Binding-site contacts:
Ligand atom O3 contacts residue PHE278 of chain 1.A at 3.2 Å (h-bond).
Ligand atom C5 contacts residue ASN245 of chain 1.A at 3.9 Å.
Ligand atom C5 contacts residue PRO281 of chain 1.A at 4.5 Å (hydrophobic).
Ligand atom C7 contacts residue ASN241 of chain 1.A at 3.4 Å.
Ligand atom O6 contacts residue ASN245 of chain 1.A at 3.1 Å (h-bond).
Ligand atom C8 contacts residue LYS248 of chain 1.A at 4.3 Å.
Ligand atom O7 contacts residue ASN241 of chain 1.A at 3.5 Å (h-bond).
Ligand atom O5 contacts residue ASN241 of chain 1.A at 2.4 Å (h-bond).
Ligand atom O4 contacts residue PHE278 of chain 1.A at 4.4 Å.
Ligand atom O5 contacts residue ASN245 of chain 1.A at 4.0 Å.
Ligand atom C5 contacts residue ASN241 of chain 1.A at 3.8 Å.
Ligand atom C1 contacts residue ASN241 of chain 1.A at 1.5 Å.
Ligand atom C1 contacts residue ASN245 of chain 1.A at 4.2 Å.
Ligand atom C4 contacts residue LEU249 of chain 1.A at 4.4 Å (hydrophobic).
Ligand atom C4 contacts residue ASN245 of chain 1.A at 4.5 Å.
Ligand atom C5 contacts residue ASN245 of chain 1.A at 3.5 Å.
Ligand atom C6 contacts residue LEU249 of chain 1.A at 3.8 Å (hydrophobic).
Ligand atom C4 contacts residue ASN241 of chain 1.A at 4.3 Å.
Ligand atom O6 contacts residue PRO281 of chain 1.A at 4.2 Å.
Ligand atom C8 contacts residue ASN241 of chain 1.A at 4.5 Å.
Ligand atom C3 contacts residue PHE278 of chain 1.A at 3.6 Å (hydrophobic).
Ligand atom C6 contacts residue LYS248 of chain 1.A at 4.1 Å.
Ligand atom O5 contacts residue LYS248 of chain 1.A at 4.1 Å.
Ligand atom C3 contacts residue ASN241 of chain 1.A at 3.8 Å.
Ligand atom C2 contacts residue ASN241 of chain 1.A at 2.5 Å.
Ligand atom C4 contacts residue PHE278 of chain 1.A at 3.7 Å (hydrophobic).
Ligand atom O5 contacts residue ASN245 of chain 1.A at 2.9 Å (h-bond).
Ligand atom C1 contacts residue ASN245 of chain 1.A at 3.9 Å.
Ligand atom N2 contacts residue ASN241 of chain 1.A at 2.9 Å (h-bond).
Ligand atom C6 contacts residue ASN245 of chain 1.A at 3.6 Å.
Ligand atom C6 contacts residue ASN245 of chain 1.A at 3.8 Å.
Ligand atom O2 contacts residue PRO281 of chain 1.A at 4.2 Å.
Ligand atom O4 contacts residue LEU249 of chain 1.A at 3.8 Å.
Ligand atom C3 contacts residue ASN245 of chain 1.A at 4.5 Å.

Sequence of chain 1.A:
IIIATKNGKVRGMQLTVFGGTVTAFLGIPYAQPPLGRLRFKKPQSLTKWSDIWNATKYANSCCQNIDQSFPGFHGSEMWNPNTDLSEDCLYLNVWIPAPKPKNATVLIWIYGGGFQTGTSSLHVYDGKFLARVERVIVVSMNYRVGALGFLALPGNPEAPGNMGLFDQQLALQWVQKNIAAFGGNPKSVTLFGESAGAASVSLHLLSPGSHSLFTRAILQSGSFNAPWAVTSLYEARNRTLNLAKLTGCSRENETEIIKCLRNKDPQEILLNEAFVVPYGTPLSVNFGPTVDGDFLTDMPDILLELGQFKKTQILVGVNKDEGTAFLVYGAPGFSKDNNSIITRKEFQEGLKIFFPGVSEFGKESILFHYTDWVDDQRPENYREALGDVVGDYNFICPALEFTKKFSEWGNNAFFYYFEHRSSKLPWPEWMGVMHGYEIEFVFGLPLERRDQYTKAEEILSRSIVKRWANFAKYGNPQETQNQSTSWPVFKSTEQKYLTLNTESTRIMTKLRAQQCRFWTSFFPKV

This protein binds this small molecule.
Small molecule (SMILES): CC(=O)N[C@H]1[C@H](O[C@H]2[C@H](O)[C@@H](NC(C)=O)CO[C@@H]2CO[C@@H]2O[C@@H](C)[C@@H](O)[C@@H](O)[C@@H]2O)O[C@H](CO)[C@@H](O)[C@@H]1O